The protein below binds the small molecule below.
Small molecule (SMILES): CC(=O)N[C@H]1[C@H](O[C@H]2[C@H](O)[C@@H](NC(C)=O)CO[C@@H]2CO)O[C@H](CO)[C@@H](O)[C@@H]1O

Sequence of chain 30.A:
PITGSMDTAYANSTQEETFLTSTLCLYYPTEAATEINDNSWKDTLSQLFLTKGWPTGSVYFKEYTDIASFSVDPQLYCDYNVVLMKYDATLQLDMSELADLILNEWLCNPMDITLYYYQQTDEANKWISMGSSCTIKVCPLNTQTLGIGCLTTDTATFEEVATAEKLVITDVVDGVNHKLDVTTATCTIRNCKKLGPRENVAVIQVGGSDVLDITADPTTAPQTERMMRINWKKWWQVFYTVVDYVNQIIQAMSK

Binding-site contacts:
Ligand atom O7 contacts residue ASN12 of chain 30.A at 4.2 Å.
Ligand atom C5 contacts residue ASN12 of chain 30.A at 3.9 Å.
Ligand atom C1 contacts residue ASN12 of chain 30.A at 2.1 Å.
Ligand atom C7 contacts residue ASN12 of chain 30.A at 4.3 Å.
Ligand atom O5 contacts residue ASN12 of chain 30.A at 2.5 Å (h-bond).
Ligand atom C2 contacts residue ASN12 of chain 30.A at 3.5 Å.
Ligand atom N2 contacts residue ASN12 of chain 30.A at 4.0 Å.